Binding-site contacts:
Ligand atom O7 contacts residue GLY308 of chain 1.E at 3.6 Å.
Ligand atom O7 contacts residue ASN285 of chain 1.E at 4.5 Å.
Ligand atom C4 contacts residue ASN286 of chain 1.E at 3.9 Å.
Ligand atom C8 contacts residue PRO284 of chain 1.E at 3.1 Å (hydrophobic).
Ligand atom C3 contacts residue ASN286 of chain 1.E at 3.5 Å.
Ligand atom O5 contacts residue ASN286 of chain 1.E at 2.2 Å (h-bond).
Ligand atom C7 contacts residue ILE307 of chain 1.E at 4.1 Å (hydrophobic).
Ligand atom C1 contacts residue GLY424 of chain 1.E at 4.1 Å.
Ligand atom O7 contacts residue ILE307 of chain 1.E at 3.1 Å (h-bond).
Ligand atom O7 contacts residue ASN286 of chain 1.E at 2.8 Å.
Ligand atom C7 contacts residue PRO284 of chain 1.E at 4.3 Å (hydrophobic).
Ligand atom O5 contacts residue GLY424 of chain 1.E at 4.2 Å.
Ligand atom C5 contacts residue ASN286 of chain 1.E at 3.5 Å.
Ligand atom C2 contacts residue ASN286 of chain 1.E at 2.1 Å.
Ligand atom N2 contacts residue ASN286 of chain 1.E at 2.7 Å (h-bond).
Ligand atom C1 contacts residue ASN286 of chain 1.E at 1.3 Å.
Ligand atom O5 contacts residue ILE307 of chain 1.E at 4.3 Å.
Ligand atom C8 contacts residue ASN286 of chain 1.E at 3.4 Å.
Ligand atom C7 contacts residue ASN286 of chain 1.E at 2.9 Å.
Ligand atom C1 contacts residue ILE307 of chain 1.E at 4.4 Å (hydrophobic).
Ligand atom C2 contacts residue ILE307 of chain 1.E at 4.3 Å (hydrophobic).
Ligand atom C8 contacts residue ASN285 of chain 1.E at 4.2 Å.
Ligand atom C1 contacts residue ASN425 of chain 1.E at 4.5 Å.

This protein binds this small molecule.
Small molecule (SMILES): CC(=O)N[C@@H]1[C@@H](O)[C@H](O)[C@@H](CO)O[C@H]1O

Sequence of chain 1.E:
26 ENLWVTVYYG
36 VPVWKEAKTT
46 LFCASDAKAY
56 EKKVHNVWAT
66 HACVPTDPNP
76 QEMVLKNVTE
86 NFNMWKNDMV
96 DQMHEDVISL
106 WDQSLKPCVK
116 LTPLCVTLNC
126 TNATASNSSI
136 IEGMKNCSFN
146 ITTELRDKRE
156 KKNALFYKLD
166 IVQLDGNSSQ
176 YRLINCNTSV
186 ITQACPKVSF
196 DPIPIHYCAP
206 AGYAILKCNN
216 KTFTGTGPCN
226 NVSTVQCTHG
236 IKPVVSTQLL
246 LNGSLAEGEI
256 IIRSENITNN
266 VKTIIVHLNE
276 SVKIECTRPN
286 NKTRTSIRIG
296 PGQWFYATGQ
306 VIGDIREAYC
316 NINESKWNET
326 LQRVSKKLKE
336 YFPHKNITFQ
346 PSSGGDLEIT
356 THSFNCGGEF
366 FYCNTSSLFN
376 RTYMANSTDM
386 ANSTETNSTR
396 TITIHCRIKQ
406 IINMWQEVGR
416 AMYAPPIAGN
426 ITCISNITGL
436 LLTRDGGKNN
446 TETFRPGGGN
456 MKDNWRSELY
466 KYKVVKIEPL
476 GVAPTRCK